The small molecule below binds the protein below.
Small molecule (SMILES): CC(C)N1CCN(c2ccc(/C(=C(/CCCO)c3ccccc3)c3cccc(O)c3)cc2)CC1

Binding-site contacts:
Ligand atom C12 contacts residue ALA52 of chain 1.A at 3.5 Å (hydrophobic).
Ligand atom C27 contacts residue LEU125 of chain 1.A at 3.9 Å (hydrophobic).
Ligand atom C01 contacts residue LEU229 of chain 1.A at 3.6 Å (hydrophobic).
Ligand atom C03 contacts residue LEU220 of chain 1.A at 3.6 Å (hydrophobic).
Ligand atom O28 contacts residue ASN126 of chain 1.A at 2.0 Å (h-bond).
Ligand atom C31 contacts residue LEU122 of chain 1.A at 3.9 Å (hydrophobic).
Ligand atom C06 contacts residue ASP53 of chain 1.A at 3.4 Å.
Ligand atom C20 contacts residue VAL93 of chain 1.A at 3.5 Å (hydrophobic).
Ligand atom C08 contacts residue CYS49 of chain 1.A at 3.6 Å (hydrophobic).
Ligand atom C31 contacts residue LEU45 of chain 1.A at 3.5 Å (hydrophobic).
Ligand atom C01 contacts residue ASP53 of chain 1.A at 3.4 Å.
Ligand atom C12 contacts residue LEU89 of chain 1.A at 3.6 Å (hydrophobic).
Ligand atom C21 contacts residue LEU89 of chain 1.A at 3.5 Å (hydrophobic).
Ligand atom C21 contacts residue VAL93 of chain 1.A at 3.7 Å (hydrophobic).
Ligand atom C18 contacts residue ALA52 of chain 1.A at 3.7 Å (hydrophobic).
Ligand atom C32 contacts residue LEU220 of chain 1.A at 3.5 Å (hydrophobic).
Ligand atom C15 contacts residue CYS49 of chain 1.A at 3.7 Å (hydrophobic).
Ligand atom N04 contacts residue ASP53 of chain 1.A at 2.8 Å (salt-bridge).
Ligand atom N07 contacts residue PHE215 of chain 1.A at 3.5 Å.
Ligand atom C02 contacts residue ASP53 of chain 1.A at 3.6 Å.
Ligand atom C08 contacts residue ASP53 of chain 1.A at 3.8 Å.
Ligand atom C09 contacts residue ASP53 of chain 1.A at 3.6 Å.
Ligand atom C11 contacts residue TRP85 of chain 1.A at 3.7 Å (hydrophobic).
Ligand atom C27 contacts residue ASN126 of chain 1.A at 3.3 Å.
Ligand atom C32 contacts residue HIS214 of chain 1.A at 3.5 Å.
Ligand atom C26 contacts residue TYR106 of chain 1.A at 3.9 Å (hydrophobic).
Ligand atom O23 contacts residue LEU51 of chain 1.A at 3.5 Å.
Ligand atom C05 contacts residue ASP53 of chain 1.A at 2.9 Å.
Ligand atom C09 contacts residue LEU220 of chain 1.A at 3.4 Å (hydrophobic).
Ligand atom C33 contacts residue ALA211 of chain 1.A at 3.8 Å (hydrophobic).
Ligand atom O28 contacts residue TYR106 of chain 1.A at 3.0 Å (h-bond).
Ligand atom C31 contacts residue LEU220 of chain 1.A at 3.7 Å (hydrophobic).
Ligand atom C32 contacts residue ILE218 of chain 1.A at 3.8 Å (hydrophobic).
Ligand atom C10 contacts residue ALA52 of chain 1.A at 3.6 Å (hydrophobic).
Ligand atom C33 contacts residue PHE215 of chain 1.A at 3.5 Å (hydrophobic).
Ligand atom C27 contacts residue TYR106 of chain 1.A at 3.6 Å (hydrophobic).
Ligand atom C11 contacts residue ALA52 of chain 1.A at 3.2 Å (hydrophobic).
Ligand atom O23 contacts residue ALA52 of chain 1.A at 3.8 Å.
Ligand atom C27 contacts residue ILE129 of chain 1.A at 3.7 Å (hydrophobic).
Ligand atom C20 contacts residue LEU89 of chain 1.A at 3.9 Å (hydrophobic).

Sequence of chain 1.A:
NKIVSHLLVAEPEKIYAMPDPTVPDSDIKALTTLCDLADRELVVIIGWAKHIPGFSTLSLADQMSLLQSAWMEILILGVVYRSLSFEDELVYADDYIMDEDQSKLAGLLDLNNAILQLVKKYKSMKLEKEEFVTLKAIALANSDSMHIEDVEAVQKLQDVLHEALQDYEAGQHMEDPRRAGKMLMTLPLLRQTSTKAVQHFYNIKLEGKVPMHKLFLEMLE